Binding-site contacts:
Ligand atom O5 contacts residue ASN47 of chain 2.A at 2.4 Å (h-bond).
Ligand atom C7 contacts residue SER48 of chain 2.A at 4.4 Å.
Ligand atom C1 contacts residue ASN47 of chain 2.A at 1.4 Å.
Ligand atom N2 contacts residue ASN47 of chain 2.A at 2.9 Å (h-bond).
Ligand atom O7 contacts residue ASN47 of chain 2.A at 3.2 Å (h-bond).
Ligand atom C7 contacts residue ASN47 of chain 2.A at 3.4 Å.
Ligand atom C2 contacts residue ASN47 of chain 2.A at 2.5 Å.
Ligand atom C5 contacts residue ASN47 of chain 2.A at 3.7 Å.
Ligand atom C7 contacts residue LEU40 of chain 2.A at 4.2 Å (hydrophobic).
Ligand atom C7 contacts residue SER49 of chain 2.A at 3.7 Å.
Ligand atom C4 contacts residue ASN47 of chain 2.A at 4.2 Å.
Ligand atom C1 contacts residue TYR45 of chain 2.A at 4.4 Å (hydrophobic).
Ligand atom O7 contacts residue SER49 of chain 2.A at 3.4 Å.
Ligand atom C5 contacts residue TYR45 of chain 2.A at 4.3 Å (hydrophobic).
Ligand atom N2 contacts residue ASN42 of chain 2.A at 3.9 Å.
Ligand atom C8 contacts residue LEU40 of chain 2.A at 3.9 Å (hydrophobic).
Ligand atom O5 contacts residue TYR45 of chain 2.A at 4.5 Å.
Ligand atom O7 contacts residue SER48 of chain 2.A at 3.3 Å.
Ligand atom C3 contacts residue ASN47 of chain 2.A at 3.8 Å.
Ligand atom C8 contacts residue SER49 of chain 2.A at 3.0 Å.
Ligand atom O7 contacts residue LEU40 of chain 2.A at 3.8 Å.

Sequence of chain 2.A:
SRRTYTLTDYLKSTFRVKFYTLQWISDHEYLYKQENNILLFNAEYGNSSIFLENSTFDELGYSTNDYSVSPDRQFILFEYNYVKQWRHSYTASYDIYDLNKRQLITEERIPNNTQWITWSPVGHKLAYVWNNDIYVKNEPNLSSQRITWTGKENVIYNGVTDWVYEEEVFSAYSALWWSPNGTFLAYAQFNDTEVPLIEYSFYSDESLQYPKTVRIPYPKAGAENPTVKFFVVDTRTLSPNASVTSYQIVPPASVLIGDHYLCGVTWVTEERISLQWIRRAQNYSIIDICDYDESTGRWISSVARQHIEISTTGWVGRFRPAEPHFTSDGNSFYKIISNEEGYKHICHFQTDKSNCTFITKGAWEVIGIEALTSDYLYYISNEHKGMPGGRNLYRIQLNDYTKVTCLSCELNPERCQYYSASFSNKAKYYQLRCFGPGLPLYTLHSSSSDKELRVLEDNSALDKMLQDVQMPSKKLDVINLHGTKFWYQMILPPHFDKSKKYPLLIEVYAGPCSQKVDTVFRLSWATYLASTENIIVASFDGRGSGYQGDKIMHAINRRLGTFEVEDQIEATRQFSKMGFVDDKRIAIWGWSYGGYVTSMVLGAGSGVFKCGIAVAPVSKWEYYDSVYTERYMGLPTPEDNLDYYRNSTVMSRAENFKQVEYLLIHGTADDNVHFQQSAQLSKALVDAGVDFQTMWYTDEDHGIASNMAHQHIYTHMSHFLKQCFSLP

A small-molecule ligand and the protein it binds are described below.
Small molecule (SMILES): CC(=O)N[C@@H]1[C@@H](O)[C@H](O)[C@@H](CO)O[C@H]1O